Sequence of chain 1.A:
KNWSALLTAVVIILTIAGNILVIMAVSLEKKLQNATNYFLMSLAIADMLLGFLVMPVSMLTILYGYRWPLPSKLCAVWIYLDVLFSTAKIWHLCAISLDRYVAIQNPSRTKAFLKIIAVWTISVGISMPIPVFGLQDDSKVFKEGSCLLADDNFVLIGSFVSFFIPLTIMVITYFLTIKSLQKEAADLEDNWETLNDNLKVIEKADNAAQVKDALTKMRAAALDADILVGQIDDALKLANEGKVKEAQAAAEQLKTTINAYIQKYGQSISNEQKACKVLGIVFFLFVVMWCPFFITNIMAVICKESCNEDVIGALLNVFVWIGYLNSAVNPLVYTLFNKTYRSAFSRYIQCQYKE

This small molecule binds to this protein.
Small molecule (SMILES): CC(C)CCC[C@@H](C)[C@H]1CC[C@H]2[C@@H]3CC=C4C[C@@H](O)CC[C@]4(C)[C@H]3CC[C@]12C

Binding-site contacts:
Ligand atom O1 contacts residue TYR367 of chain 1.A at 2.7 Å (h-bond).
Ligand atom C3 contacts residue TYR372 of chain 1.A at 3.8 Å (hydrophobic).
Ligand atom C8 contacts residue ILE27 of chain 1.A at 4.3 Å (hydrophobic).
Ligand atom C19 contacts residue MET31 of chain 1.A at 4.4 Å (hydrophobic).
Ligand atom C4 contacts residue LEU28 of chain 1.A at 4.0 Å (hydrophobic).
Ligand atom C16 contacts residue ILE23 of chain 1.A at 4.0 Å (hydrophobic).
Ligand atom O1 contacts residue MET31 of chain 1.A at 3.7 Å.
Ligand atom C3 contacts residue TYR367 of chain 1.A at 3.7 Å (hydrophobic).
Ligand atom C7 contacts residue ALA24 of chain 1.A at 3.8 Å (hydrophobic).
Ligand atom C15 contacts residue ALA24 of chain 1.A at 4.0 Å (hydrophobic).
Ligand atom C18 contacts residue ILE27 of chain 1.A at 3.7 Å (hydrophobic).
Ligand atom O1 contacts residue TYR372 of chain 1.A at 3.1 Å (h-bond).
Ligand atom C18 contacts residue ILE23 of chain 1.A at 4.1 Å (hydrophobic).
Ligand atom C5 contacts residue ILE27 of chain 1.A at 4.4 Å (hydrophobic).
Ligand atom O1 contacts residue ILE368 of chain 1.A at 4.3 Å.
Ligand atom C6 contacts residue ALA24 of chain 1.A at 4.2 Å (hydrophobic).
Ligand atom C19 contacts residue ILE27 of chain 1.A at 3.5 Å (hydrophobic).
Ligand atom C2 contacts residue TYR372 of chain 1.A at 3.4 Å (hydrophobic).
Ligand atom C15 contacts residue ILE23 of chain 1.A at 3.9 Å (hydrophobic).
Ligand atom C4 contacts residue MET31 of chain 1.A at 3.8 Å (hydrophobic).